Sequence of chain 1.A:
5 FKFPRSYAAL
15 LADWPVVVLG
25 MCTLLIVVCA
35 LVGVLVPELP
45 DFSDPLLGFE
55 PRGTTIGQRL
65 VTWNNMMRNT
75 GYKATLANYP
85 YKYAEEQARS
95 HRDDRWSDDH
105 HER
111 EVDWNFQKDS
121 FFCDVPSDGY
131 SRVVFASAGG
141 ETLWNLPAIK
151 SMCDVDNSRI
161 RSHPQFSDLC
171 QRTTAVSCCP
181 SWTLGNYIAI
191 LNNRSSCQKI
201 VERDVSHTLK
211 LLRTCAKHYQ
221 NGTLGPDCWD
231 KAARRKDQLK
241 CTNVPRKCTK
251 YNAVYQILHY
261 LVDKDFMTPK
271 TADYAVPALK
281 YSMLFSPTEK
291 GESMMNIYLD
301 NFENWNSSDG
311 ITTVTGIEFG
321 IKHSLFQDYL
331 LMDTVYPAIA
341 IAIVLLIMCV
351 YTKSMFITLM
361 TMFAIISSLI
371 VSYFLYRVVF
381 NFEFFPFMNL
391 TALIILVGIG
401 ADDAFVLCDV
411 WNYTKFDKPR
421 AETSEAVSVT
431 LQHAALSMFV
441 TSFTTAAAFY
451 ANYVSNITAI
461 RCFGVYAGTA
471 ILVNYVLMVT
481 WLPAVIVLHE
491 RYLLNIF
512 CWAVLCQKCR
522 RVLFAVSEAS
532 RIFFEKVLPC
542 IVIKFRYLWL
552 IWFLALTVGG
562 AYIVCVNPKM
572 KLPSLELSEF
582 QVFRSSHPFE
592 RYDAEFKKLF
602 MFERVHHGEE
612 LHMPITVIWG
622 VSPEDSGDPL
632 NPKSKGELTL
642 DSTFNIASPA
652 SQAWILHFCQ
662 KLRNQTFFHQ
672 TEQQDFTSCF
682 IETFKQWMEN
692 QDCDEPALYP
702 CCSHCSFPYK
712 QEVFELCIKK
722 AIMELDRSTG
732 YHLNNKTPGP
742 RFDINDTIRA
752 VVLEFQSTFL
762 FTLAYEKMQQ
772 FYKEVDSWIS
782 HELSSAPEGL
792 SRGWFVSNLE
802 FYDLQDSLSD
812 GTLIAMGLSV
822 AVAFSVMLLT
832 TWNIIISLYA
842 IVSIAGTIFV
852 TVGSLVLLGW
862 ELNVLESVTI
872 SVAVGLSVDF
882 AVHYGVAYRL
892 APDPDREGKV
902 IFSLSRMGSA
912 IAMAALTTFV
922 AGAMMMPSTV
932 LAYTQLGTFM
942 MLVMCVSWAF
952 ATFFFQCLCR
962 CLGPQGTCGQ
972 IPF

Binding-site contacts:
Ligand atom N2 contacts residue ASN193 of chain 1.A at 3.1 Å (h-bond).
Ligand atom C2 contacts residue ASN193 of chain 1.A at 2.5 Å.
Ligand atom O7 contacts residue GLN117 of chain 1.A at 4.1 Å.
Ligand atom C5 contacts residue ASN193 of chain 1.A at 3.7 Å.
Ligand atom C1 contacts residue ASN193 of chain 1.A at 1.4 Å.
Ligand atom C8 contacts residue GLN117 of chain 1.A at 3.4 Å.
Ligand atom O5 contacts residue ASN193 of chain 1.A at 2.3 Å (h-bond).
Ligand atom C4 contacts residue ASN193 of chain 1.A at 4.2 Å.
Ligand atom C7 contacts residue ASN193 of chain 1.A at 4.2 Å.
Ligand atom N2 contacts residue GLN117 of chain 1.A at 4.1 Å.
Ligand atom C7 contacts residue GLN117 of chain 1.A at 3.7 Å.
Ligand atom C3 contacts residue ASN193 of chain 1.A at 3.8 Å.

This protein binds this small molecule.
Small molecule (SMILES): CC(=O)N[C@@H]1[C@@H](O)[C@H](O)[C@@H](CO)O[C@H]1O